Binding-site contacts:
Ligand atom N2 contacts residue ASN19 of chain 40.Z at 4.0 Å.
Ligand atom O7 contacts residue ASN19 of chain 40.Z at 4.5 Å.
Ligand atom C3 contacts residue ASN19 of chain 40.Z at 4.4 Å.
Ligand atom O5 contacts residue ASN19 of chain 40.Z at 2.2 Å (h-bond).
Ligand atom O6 contacts residue ASN19 of chain 40.Z at 4.5 Å.
Ligand atom C1 contacts residue ASN19 of chain 40.Z at 1.9 Å.
Ligand atom C6 contacts residue ASN19 of chain 40.Z at 4.1 Å.
Ligand atom C5 contacts residue ASN19 of chain 40.Z at 3.4 Å.
Ligand atom C2 contacts residue ASN19 of chain 40.Z at 3.4 Å.

This small molecule binds to this protein.
Small molecule (SMILES): CC(=O)N[C@H]1[C@H](O[C@H]2[C@H](O)[C@@H](NC(C)=O)CO[C@@H]2CO)O[C@H](CO)[C@@H](O)[C@@H]1O

Sequence of chain 40.Z:
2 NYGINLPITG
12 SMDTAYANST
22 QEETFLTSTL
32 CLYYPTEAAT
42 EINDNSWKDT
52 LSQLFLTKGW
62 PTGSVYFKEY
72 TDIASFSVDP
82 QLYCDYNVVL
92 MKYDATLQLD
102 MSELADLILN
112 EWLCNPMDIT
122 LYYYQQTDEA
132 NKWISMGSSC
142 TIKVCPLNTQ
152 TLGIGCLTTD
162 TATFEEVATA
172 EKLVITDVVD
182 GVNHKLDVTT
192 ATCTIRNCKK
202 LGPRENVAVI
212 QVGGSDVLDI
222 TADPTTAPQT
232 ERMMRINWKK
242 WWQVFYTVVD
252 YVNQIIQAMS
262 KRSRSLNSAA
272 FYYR